Sequence of chain 2.G:
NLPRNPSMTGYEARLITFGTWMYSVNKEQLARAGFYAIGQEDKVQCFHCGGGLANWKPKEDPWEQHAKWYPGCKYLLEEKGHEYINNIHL

Sequence of chain 2.I:
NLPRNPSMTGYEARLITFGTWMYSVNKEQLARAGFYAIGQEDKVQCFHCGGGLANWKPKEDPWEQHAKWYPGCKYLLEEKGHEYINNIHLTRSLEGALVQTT

The protein below binds the small molecule below.
Small molecule (SMILES): CC[C@H](C)[C@H](NC(=O)[C@@H]1CCCN1C(=O)[C@@H](NC(=O)[C@H](C)N)C(C)C)C(=O)N[C@@H](C)C=O

Binding-site contacts:
Ligand atom CB contacts residue TYR76 of chain 2.I at 3.7 Å (hydrophobic).
Ligand atom CA contacts residue TYR76 of chain 2.I at 4.0 Å (hydrophobic).
Ligand atom CB contacts residue GLN71 of chain 2.I at 3.8 Å.
Ligand atom O contacts residue LEU59 of chain 2.I at 3.4 Å.
Ligand atom CA contacts residue ALA60 of chain 2.I at 3.8 Å (hydrophobic).
Ligand atom C contacts residue GLN71 of chain 2.I at 3.8 Å.
Ligand atom CB contacts residue GLY58 of chain 2.I at 4.0 Å.
Ligand atom CB contacts residue ALA60 of chain 2.I at 3.5 Å (hydrophobic).
Ligand atom C contacts residue ALA60 of chain 2.I at 3.9 Å (hydrophobic).
Ligand atom N contacts residue ALA60 of chain 2.I at 2.9 Å (h-bond).
Ligand atom CD1 contacts residue LYS49 of chain 2.I at 3.7 Å.
Ligand atom CB contacts residue LEU59 of chain 2.I at 4.0 Å (hydrophobic).
Ligand atom N contacts residue GLN71 of chain 2.I at 2.7 Å (h-bond).
Ligand atom CA contacts residue GLY58 of chain 2.I at 3.3 Å.
Ligand atom O contacts residue ALA60 of chain 2.I at 2.8 Å (h-bond).
Ligand atom CA contacts residue ALA60 of chain 2.I at 3.6 Å (hydrophobic).
Ligand atom C contacts residue TRP75 of chain 2.I at 3.9 Å (hydrophobic).
Ligand atom CG1 contacts residue ILE22 of chain 2.G at 3.7 Å (hydrophobic).
Ligand atom N contacts residue GLU66 of chain 2.I at 2.6 Å (salt-bridge).
Ligand atom CA contacts residue ASN61 of chain 2.I at 3.8 Å.
Ligand atom CG1 contacts residue ALA60 of chain 2.I at 3.8 Å (hydrophobic).
Ligand atom CD1 contacts residue LEU59 of chain 2.I at 3.2 Å (hydrophobic).
Ligand atom N contacts residue GLY58 of chain 2.I at 3.1 Å (h-bond).
Ligand atom CB contacts residue TRP62 of chain 2.I at 3.8 Å (hydrophobic).
Ligand atom N contacts residue LEU59 of chain 2.I at 3.9 Å.
Ligand atom O contacts residue TRP75 of chain 2.I at 3.2 Å (h-bond).
Ligand atom O contacts residue GLN71 of chain 2.I at 3.5 Å (h-bond).
Ligand atom CD1 contacts residue GLY58 of chain 2.I at 3.5 Å.
Ligand atom CA contacts residue GLU66 of chain 2.I at 3.3 Å.
Ligand atom CA contacts residue GLN71 of chain 2.I at 3.6 Å.
Ligand atom CD contacts residue TRP75 of chain 2.I at 3.5 Å (hydrophobic).
Ligand atom C contacts residue LEU59 of chain 2.I at 3.9 Å (hydrophobic).
Ligand atom CG1 contacts residue GLY58 of chain 2.I at 3.5 Å.
Ligand atom CB contacts residue GLU66 of chain 2.I at 3.5 Å.
Ligand atom CG contacts residue TRP75 of chain 2.I at 3.4 Å (hydrophobic).
Ligand atom CD1 contacts residue VAL50 of chain 2.I at 3.4 Å (hydrophobic).
Ligand atom C contacts residue ALA60 of chain 2.I at 3.7 Å (hydrophobic).
Ligand atom C contacts residue GLY58 of chain 2.I at 3.6 Å.
Ligand atom CA contacts residue LEU59 of chain 2.I at 3.9 Å (hydrophobic).
Ligand atom CG1 contacts residue LEU59 of chain 2.I at 3.5 Å (hydrophobic).